Binding-site contacts:
Ligand atom O15 contacts residue PHE294 of chain 14.B at 3.9 Å.
Ligand atom C1 contacts residue ARG306 of chain 14.B at 4.1 Å.
Ligand atom O24 contacts residue MET293 of chain 14.B at 4.3 Å.
Ligand atom C26 contacts residue TYR310 of chain 14.B at 4.3 Å (hydrophobic).
Ligand atom O1 contacts residue ASP295 of chain 14.B at 3.3 Å.
Ligand atom C22 contacts residue PHE294 of chain 14.B at 3.7 Å (hydrophobic).
Ligand atom C24 contacts residue TYR310 of chain 14.B at 3.5 Å (hydrophobic).
Ligand atom C1 contacts residue ALA296 of chain 14.B at 3.8 Å (hydrophobic).
Ligand atom O13 contacts residue PHE294 of chain 14.B at 4.3 Å.
Ligand atom C27 contacts residue VAL333 of chain 14.B at 3.6 Å (hydrophobic).
Ligand atom C15 contacts residue PHE294 of chain 14.B at 3.7 Å (hydrophobic).
Ligand atom C14 contacts residue ASN337 of chain 14.B at 3.8 Å.
Ligand atom O1 contacts residue ALA296 of chain 14.B at 2.8 Å (h-bond).
Ligand atom C24 contacts residue PRO305 of chain 14.B at 4.1 Å (hydrophobic).
Ligand atom C2 contacts residue ALA296 of chain 14.B at 4.2 Å (hydrophobic).
Ligand atom C1 contacts residue ASP295 of chain 14.B at 3.9 Å.
Ligand atom O3 contacts residue ARG306 of chain 14.B at 2.8 Å (salt-bridge).
Ligand atom C25 contacts residue ASN337 of chain 14.B at 4.2 Å.
Ligand atom O1 contacts residue PHE294 of chain 14.B at 2.8 Å (h-bond).
Ligand atom C4 contacts residue ARG306 of chain 14.B at 4.3 Å.
Ligand atom C21 contacts residue PHE294 of chain 14.B at 4.1 Å (hydrophobic).
Ligand atom O24 contacts residue PHE294 of chain 14.B at 2.5 Å (h-bond).
Ligand atom O24 contacts residue TYR310 of chain 14.B at 3.2 Å (h-bond).
Ligand atom C3 contacts residue ARG306 of chain 14.B at 3.8 Å.
Ligand atom O2 contacts residue ALA296 of chain 14.B at 3.6 Å (h-bond).
Ligand atom C24 contacts residue PHE294 of chain 14.B at 2.8 Å (hydrophobic).
Ligand atom O24 contacts residue ALA296 of chain 14.B at 4.2 Å.
Ligand atom O2 contacts residue ARG306 of chain 14.B at 3.0 Å (salt-bridge).
Ligand atom C2 contacts residue ASP295 of chain 14.B at 3.5 Å.
Ligand atom C16 contacts residue ARG306 of chain 14.B at 3.6 Å.
Ligand atom C27 contacts residue PHE294 of chain 14.B at 3.2 Å (hydrophobic).
Ligand atom C1 contacts residue PHE294 of chain 14.B at 3.5 Å (hydrophobic).
Ligand atom C23 contacts residue PHE294 of chain 14.B at 2.6 Å (hydrophobic).
Ligand atom C2 contacts residue ARG306 of chain 14.B at 3.8 Å.
Ligand atom C20 contacts residue PHE294 of chain 14.B at 3.7 Å (hydrophobic).
Ligand atom C25 contacts residue TYR340 of chain 14.B at 3.7 Å (hydrophobic).
Ligand atom O1 contacts residue ARG306 of chain 14.B at 4.0 Å.
Ligand atom O24 contacts residue ASP295 of chain 14.B at 4.0 Å.
Ligand atom C26 contacts residue PHE294 of chain 14.B at 2.9 Å (hydrophobic).
Ligand atom O2 contacts residue ASP295 of chain 14.B at 2.8 Å (salt-bridge).

The small molecule below binds the protein below.
Small molecule (SMILES): CC[C@H](/C=C(/C)[C@@H]1C[C@@H](OC)C[C@H](O)C(C)(C)[C@@]2(O)O[C@@H](C[C@@H](OC)[C@H](O)C(=O)O1)C[C@@H](OC)[C@H]2O)CO

Sequence of chain 14.B:
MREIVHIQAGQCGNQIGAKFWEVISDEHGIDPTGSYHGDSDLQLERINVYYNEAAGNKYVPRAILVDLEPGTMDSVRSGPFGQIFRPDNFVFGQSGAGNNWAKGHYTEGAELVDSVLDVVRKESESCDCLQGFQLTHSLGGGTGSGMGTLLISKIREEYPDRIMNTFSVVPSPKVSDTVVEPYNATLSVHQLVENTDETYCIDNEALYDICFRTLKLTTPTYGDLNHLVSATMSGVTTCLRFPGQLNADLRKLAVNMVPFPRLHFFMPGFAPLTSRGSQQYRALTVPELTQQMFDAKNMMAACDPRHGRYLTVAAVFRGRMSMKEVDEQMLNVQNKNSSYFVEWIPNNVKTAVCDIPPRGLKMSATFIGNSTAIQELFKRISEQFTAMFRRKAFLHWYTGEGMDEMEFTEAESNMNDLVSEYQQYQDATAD